Sequence of chain 1.A:
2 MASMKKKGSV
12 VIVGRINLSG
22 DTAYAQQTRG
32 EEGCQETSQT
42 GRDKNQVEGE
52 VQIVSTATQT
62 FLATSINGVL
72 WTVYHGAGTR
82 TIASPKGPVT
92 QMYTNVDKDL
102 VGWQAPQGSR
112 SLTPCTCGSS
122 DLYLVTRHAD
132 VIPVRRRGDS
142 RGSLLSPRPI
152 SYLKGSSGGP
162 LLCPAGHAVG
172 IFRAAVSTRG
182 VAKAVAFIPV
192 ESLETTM

This protein binds this small molecule.
Small molecule (SMILES): COc1ccc2nc(C)c(O[C@@H]3C[C@H]4C(=O)N[C@]5(C(=O)NS(=O)(=O)C6(C)CC6)C[C@H]5/C=C\CCCCC[C@H](NC(=O)O[C@H](C5CCCC5)C(F)(F)F)C(=O)N4C3)nc2c1

Binding-site contacts:
Ligand atom C27 contacts residue EDO1 of chain 1.I at 3.6 Å.
Ligand atom C32 contacts residue EDO1 of chain 1.I at 3.2 Å.
Ligand atom N35 contacts residue SER158 of chain 1.A at 3.4 Å (h-bond).
Ligand atom C43 contacts residue HIS76 of chain 1.A at 3.5 Å.
Ligand atom N25 contacts residue ASP100 of chain 1.A at 3.5 Å (salt-bridge).
Ligand atom O36 contacts residue LEU154 of chain 1.A at 3.5 Å (h-bond).
Ligand atom C29 contacts residue VAL97 of chain 1.A at 3.5 Å (hydrophobic).
Ligand atom O39 contacts residue SER158 of chain 1.A at 2.9 Å (h-bond).
Ligand atom C02 contacts residue HIS76 of chain 1.A at 3.4 Å.
Ligand atom C53 contacts residue SO41 of chain 1.K at 3.3 Å.
Ligand atom O36 contacts residue SER157 of chain 1.A at 3.4 Å (h-bond).
Ligand atom C06 contacts residue HIS76 of chain 1.A at 3.5 Å.
Ligand atom C30 contacts residue VAL97 of chain 1.A at 3.5 Å (hydrophobic).
Ligand atom C52 contacts residue ARG142 of chain 1.A at 3.4 Å.
Ligand atom N08 contacts residue ARG174 of chain 1.A at 2.9 Å (salt-bridge).
Ligand atom C41 contacts residue GLY77 of chain 1.A at 3.6 Å.
Ligand atom N35 contacts residue HIS76 of chain 1.A at 3.0 Å (h-bond).
Ligand atom O36 contacts residue SER158 of chain 1.A at 3.2 Å (h-bond).
Ligand atom O38 contacts residue GLY156 of chain 1.A at 3.0 Å (h-bond).
Ligand atom C24 contacts residue ASP100 of chain 1.A at 3.6 Å.
Ligand atom C42 contacts residue GLN60 of chain 1.A at 3.5 Å.
Ligand atom O39 contacts residue GLY156 of chain 1.A at 3.2 Å.
Ligand atom O12 contacts residue ALA176 of chain 1.A at 2.9 Å (h-bond).
Ligand atom C27 contacts residue HIS76 of chain 1.A at 3.4 Å.
Ligand atom O36 contacts residue GLY156 of chain 1.A at 3.1 Å (h-bond).
Ligand atom C43 contacts residue GLN60 of chain 1.A at 3.3 Å.
Ligand atom C53 contacts residue ALA175 of chain 1.A at 3.5 Å (hydrophobic).
Ligand atom C43 contacts residue EDO1 of chain 1.I at 3.4 Å.
Ligand atom N08 contacts residue HIS76 of chain 1.A at 3.3 Å (h-bond).
Ligand atom O39 contacts residue PHE62 of chain 1.A at 3.3 Å.
Ligand atom C49 contacts residue PHE173 of chain 1.A at 3.2 Å (hydrophobic).
Ligand atom N13 contacts residue ALA176 of chain 1.A at 2.9 Å (h-bond).
Ligand atom C02 contacts residue EDO1 of chain 1.I at 3.4 Å.
Ligand atom S37 contacts residue SER158 of chain 1.A at 3.5 Å (h-bond).
Ligand atom O31 contacts residue TYR75 of chain 1.A at 3.4 Å.
Ligand atom C34 contacts residue SER158 of chain 1.A at 3.4 Å.
Ligand atom C41 contacts residue HIS76 of chain 1.A at 3.5 Å.
Ligand atom C51 contacts residue ARG142 of chain 1.A at 3.6 Å.
Ligand atom O12 contacts residue ALA175 of chain 1.A at 3.1 Å.
Ligand atom C23 contacts residue HIS76 of chain 1.A at 3.6 Å.